Binding-site contacts:
Ligand atom O13 contacts residue ASN59 of chain 1.A at 3.6 Å.
Ligand atom C1 contacts residue PHE120 of chain 1.A at 4.0 Å (hydrophobic).
Ligand atom O24 contacts residue PHE88 of chain 1.A at 3.7 Å.
Ligand atom O23 contacts residue ARG82 of chain 1.A at 2.6 Å (salt-bridge).
Ligand atom C16 contacts residue TRP63 of chain 1.A at 3.4 Å (hydrophobic).
Ligand atom C18 contacts residue ARG82 of chain 1.A at 3.6 Å.
Ligand atom C4 contacts residue PHE120 of chain 1.A at 3.6 Å (hydrophobic).
Ligand atom C16 contacts residue PRO87 of chain 1.A at 3.9 Å (hydrophobic).
Ligand atom O29 contacts residue HIS124 of chain 1.A at 3.2 Å (h-bond).
Ligand atom C9 contacts residue ASP57 of chain 1.A at 3.7 Å.
Ligand atom C1 contacts residue HIS128 of chain 1.A at 3.7 Å.
Ligand atom C17 contacts residue ARG82 of chain 1.A at 3.8 Å.
Ligand atom C11 contacts residue HIS128 of chain 1.A at 3.7 Å.
Ligand atom C9 contacts residue HIS128 of chain 1.A at 3.9 Å.
Ligand atom O23 contacts residue TRP65 of chain 1.A at 3.8 Å.
Ligand atom O30 contacts residue ASN59 of chain 1.A at 3.9 Å.
Ligand atom C4 contacts residue HIS128 of chain 1.A at 3.7 Å.
Ligand atom O12 contacts residue PHE120 of chain 1.A at 3.6 Å.
Ligand atom C5 contacts residue PHE120 of chain 1.A at 3.4 Å (hydrophobic).
Ligand atom O13 contacts residue ASP57 of chain 1.A at 3.2 Å (salt-bridge).
Ligand atom C17 contacts residue PHE88 of chain 1.A at 3.9 Å (hydrophobic).
Ligand atom O24 contacts residue ARG82 of chain 1.A at 2.5 Å (salt-bridge).
Ligand atom C3 contacts residue HIS128 of chain 1.A at 3.6 Å.
Ligand atom O27 contacts residue TRP63 of chain 1.A at 3.5 Å (h-bond).
Ligand atom O30 contacts residue HIS128 of chain 1.A at 3.9 Å.
Ligand atom C15 contacts residue TRP63 of chain 1.A at 3.5 Å (hydrophobic).
Ligand atom C5 contacts residue MET125 of chain 1.A at 3.8 Å (hydrophobic).
Ligand atom C6 contacts residue PHE120 of chain 1.A at 3.5 Å (hydrophobic).
Ligand atom O12 contacts residue MET125 of chain 1.A at 3.3 Å.
Ligand atom O24 contacts residue TRP65 of chain 1.A at 3.4 Å.
Ligand atom O12 contacts residue HIS128 of chain 1.A at 4.0 Å.
Ligand atom O27 contacts residue ASP57 of chain 1.A at 2.7 Å (salt-bridge).
Ligand atom O29 contacts residue HIS128 of chain 1.A at 3.7 Å.
Ligand atom O29 contacts residue MET125 of chain 1.A at 3.7 Å.
Ligand atom O29 contacts residue PHE120 of chain 1.A at 3.9 Å.
Ligand atom C3 contacts residue PHE120 of chain 1.A at 3.7 Å (hydrophobic).
Ligand atom C5 contacts residue HIS128 of chain 1.A at 3.7 Å.
Ligand atom C2 contacts residue HIS128 of chain 1.A at 3.5 Å.
Ligand atom C10 contacts residue ASP57 of chain 1.A at 3.3 Å.
Ligand atom C6 contacts residue HIS128 of chain 1.A at 3.6 Å.

Sequence of chain 1.A:
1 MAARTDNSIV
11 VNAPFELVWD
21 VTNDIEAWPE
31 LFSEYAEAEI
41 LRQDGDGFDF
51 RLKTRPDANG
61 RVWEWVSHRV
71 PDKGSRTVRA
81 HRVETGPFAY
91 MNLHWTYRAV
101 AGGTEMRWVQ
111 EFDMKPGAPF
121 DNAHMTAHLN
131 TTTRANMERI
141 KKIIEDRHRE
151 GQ

This protein binds this small molecule.
Small molecule (SMILES): O=C1c2c(O)cc(O)cc2O[C@H](c2ccc(O)c(O)c2)[C@H]1O